A small-molecule ligand and the protein it binds are described below.
Small molecule (SMILES): NC(=[NH2+])NCCC[C@H](N)C(=O)O

Binding-site contacts:
Ligand atom OXT contacts residue TRP71 of chain 1.B at 3.7 Å.
Ligand atom CD contacts residue TYR33 of chain 1.B at 3.3 Å (hydrophobic).
Ligand atom O contacts residue MET90 of chain 1.B at 3.7 Å.
Ligand atom CZ contacts residue ASP30 of chain 1.B at 3.7 Å.
Ligand atom C contacts residue THR143 of chain 1.B at 3.7 Å.
Ligand atom O contacts residue ARG96 of chain 1.B at 2.7 Å (salt-bridge).
Ligand atom NE contacts residue TYR33 of chain 1.B at 3.4 Å.
Ligand atom N contacts residue THR91 of chain 1.B at 2.8 Å (h-bond).
Ligand atom CZ contacts residue TRP71 of chain 1.B at 3.4 Å (hydrophobic).
Ligand atom CG contacts residue TYR33 of chain 1.B at 3.3 Å (hydrophobic).
Ligand atom NE contacts residue SER88 of chain 1.B at 3.1 Å (h-bond).
Ligand atom CA contacts residue ASP181 of chain 1.B at 3.6 Å.
Ligand atom O contacts residue GLY89 of chain 1.B at 3.7 Å.
Ligand atom CZ contacts residue TYR33 of chain 1.B at 3.6 Å (hydrophobic).
Ligand atom NE contacts residue TRP71 of chain 1.B at 3.5 Å.
Ligand atom CB contacts residue ASP181 of chain 1.B at 3.8 Å.
Ligand atom CB contacts residue TYR33 of chain 1.B at 3.4 Å (hydrophobic).
Ligand atom NH2 contacts residue ASP30 of chain 1.B at 3.2 Å.
Ligand atom CG contacts residue GLY89 of chain 1.B at 3.2 Å.
Ligand atom CA contacts residue THR91 of chain 1.B at 3.6 Å.
Ligand atom NH1 contacts residue ASP30 of chain 1.B at 3.2 Å (salt-bridge).
Ligand atom O contacts residue TRP71 of chain 1.B at 3.4 Å.
Ligand atom OXT contacts residue THR142 of chain 1.B at 3.1 Å.
Ligand atom CD contacts residue GLN139 of chain 1.B at 3.4 Å.
Ligand atom NH1 contacts residue TYR33 of chain 1.B at 3.7 Å.
Ligand atom NH2 contacts residue TRP71 of chain 1.B at 3.4 Å.
Ligand atom CB contacts residue THR142 of chain 1.B at 3.7 Å.
Ligand atom N contacts residue GLY89 of chain 1.B at 2.8 Å (h-bond).
Ligand atom N contacts residue ASP181 of chain 1.B at 2.7 Å (salt-bridge).
Ligand atom CA contacts residue THR143 of chain 1.B at 3.6 Å.
Ligand atom O contacts residue THR91 of chain 1.B at 3.0 Å (h-bond).
Ligand atom OXT contacts residue ARG96 of chain 1.B at 2.9 Å (salt-bridge).
Ligand atom NH2 contacts residue TYR33 of chain 1.B at 3.8 Å.
Ligand atom CZ contacts residue SER88 of chain 1.B at 3.5 Å.
Ligand atom NH2 contacts residue SER88 of chain 1.B at 2.8 Å (h-bond).
Ligand atom C contacts residue THR91 of chain 1.B at 3.8 Å.
Ligand atom OXT contacts residue THR143 of chain 1.B at 2.8 Å (h-bond).
Ligand atom NH1 contacts residue GLN139 of chain 1.B at 2.9 Å (h-bond).
Ligand atom C contacts residue TRP71 of chain 1.B at 3.7 Å (hydrophobic).
Ligand atom C contacts residue ARG96 of chain 1.B at 3.5 Å.

Sequence of chain 1.B:
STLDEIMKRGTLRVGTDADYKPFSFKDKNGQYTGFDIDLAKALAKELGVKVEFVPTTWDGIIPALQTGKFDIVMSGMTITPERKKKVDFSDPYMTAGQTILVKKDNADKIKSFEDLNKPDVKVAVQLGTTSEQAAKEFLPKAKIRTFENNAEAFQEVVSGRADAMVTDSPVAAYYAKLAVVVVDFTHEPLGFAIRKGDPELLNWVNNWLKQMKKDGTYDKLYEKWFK